Binding-site contacts:
Ligand atom N2 contacts residue SER76 of chain 1.H at 4.1 Å.
Ligand atom C1 contacts residue ASN74 of chain 1.H at 1.4 Å.
Ligand atom C7 contacts residue ASN74 of chain 1.H at 3.5 Å.
Ligand atom C8 contacts residue ASN74 of chain 1.H at 4.5 Å.
Ligand atom O7 contacts residue ASN74 of chain 1.H at 3.8 Å.
Ligand atom O3 contacts residue HIS77 of chain 1.H at 3.6 Å.
Ligand atom N2 contacts residue ASN74 of chain 1.H at 2.8 Å (h-bond).
Ligand atom C1 contacts residue SER76 of chain 1.H at 3.7 Å.
Ligand atom O5 contacts residue ASN74 of chain 1.H at 2.4 Å (h-bond).
Ligand atom C4 contacts residue ASN74 of chain 1.H at 4.3 Å.
Ligand atom C3 contacts residue SER76 of chain 1.H at 4.0 Å.
Ligand atom C4 contacts residue SER76 of chain 1.H at 4.0 Å.
Ligand atom O3 contacts residue SER76 of chain 1.H at 4.1 Å.
Ligand atom C3 contacts residue ASN74 of chain 1.H at 3.8 Å.
Ligand atom C5 contacts residue ASN74 of chain 1.H at 3.7 Å.
Ligand atom C2 contacts residue ASN74 of chain 1.H at 2.5 Å.
Ligand atom O5 contacts residue SER76 of chain 1.H at 3.5 Å (h-bond).
Ligand atom C5 contacts residue SER76 of chain 1.H at 4.3 Å.
Ligand atom C2 contacts residue SER76 of chain 1.H at 3.2 Å.

The protein below binds the small molecule below.
Small molecule (SMILES): CC(=O)N[C@@H]1[C@@H](O)[C@H](O)[C@@H](CO)O[C@H]1O

Sequence of chain 1.H:
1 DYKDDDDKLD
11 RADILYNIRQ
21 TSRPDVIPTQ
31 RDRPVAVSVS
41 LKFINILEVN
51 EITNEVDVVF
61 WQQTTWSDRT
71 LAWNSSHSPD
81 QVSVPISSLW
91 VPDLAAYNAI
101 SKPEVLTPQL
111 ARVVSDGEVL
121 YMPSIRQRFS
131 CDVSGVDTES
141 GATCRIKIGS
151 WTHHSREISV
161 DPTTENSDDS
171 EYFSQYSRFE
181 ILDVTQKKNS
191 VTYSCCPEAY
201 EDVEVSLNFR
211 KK